Binding-site contacts:
Ligand atom O1 contacts residue LYS59 of chain 1.A at 3.3 Å (salt-bridge).
Ligand atom C1 contacts residue ASP74 of chain 1.A at 4.4 Å.
Ligand atom BR1 contacts residue ARG73 of chain 1.A at 3.7 Å.
Ligand atom C2 contacts residue ASP70 of chain 1.A at 3.5 Å.
Ligand atom N1 contacts residue LYS64 of chain 1.A at 2.9 Å (salt-bridge).
Ligand atom C1 contacts residue TYR65 of chain 1.A at 4.1 Å (hydrophobic).
Ligand atom C2 contacts residue TYR65 of chain 1.A at 4.1 Å (hydrophobic).
Ligand atom BR1 contacts residue ASP74 of chain 1.A at 3.6 Å.
Ligand atom C1 contacts residue ASP70 of chain 1.A at 4.0 Å.
Ligand atom C3 contacts residue TYR65 of chain 1.A at 4.2 Å (hydrophobic).
Ligand atom N1 contacts residue TYR65 of chain 1.A at 4.3 Å.
Ligand atom C3 contacts residue ASP74 of chain 1.A at 4.0 Å.
Ligand atom BR1 contacts residue TYR65 of chain 1.A at 4.5 Å.
Ligand atom C3 contacts residue LYS59 of chain 1.A at 2.8 Å.
Ligand atom C2 contacts residue LYS64 of chain 1.A at 3.7 Å.
Ligand atom O1 contacts residue LYS64 of chain 1.A at 3.7 Å.
Ligand atom BR1 contacts residue ASP70 of chain 1.A at 2.9 Å.
Ligand atom C1 contacts residue LYS59 of chain 1.A at 3.9 Å.

Sequence of chain 1.A:
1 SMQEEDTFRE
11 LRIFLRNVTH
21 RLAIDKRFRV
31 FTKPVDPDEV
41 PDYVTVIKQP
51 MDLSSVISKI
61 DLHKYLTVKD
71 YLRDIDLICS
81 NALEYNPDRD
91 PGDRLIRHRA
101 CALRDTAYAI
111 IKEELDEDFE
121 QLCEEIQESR

This protein binds this small molecule.
Small molecule (SMILES): Brc1cnoc1